Binding-site contacts:
Ligand atom C5 contacts residue CYS114 of chain 3.A at 3.8 Å (hydrophobic).
Ligand atom C2 contacts residue CO1 of chain 3.B at 3.1 Å.
Ligand atom O1 contacts residue HIS117 of chain 3.A at 3.3 Å (h-bond).
Ligand atom O4 contacts residue GLU222 of chain 3.A at 2.7 Å (salt-bridge).
Ligand atom O2 contacts residue GLU215 of chain 3.A at 4.0 Å.
Ligand atom O1 contacts residue GLU215 of chain 3.A at 3.8 Å.
Ligand atom C4 contacts residue ILE76 of chain 3.A at 3.5 Å (hydrophobic).
Ligand atom O2 contacts residue HIS117 of chain 3.A at 3.5 Å (h-bond).
Ligand atom C3 contacts residue MET106 of chain 3.A at 3.9 Å (hydrophobic).
Ligand atom O1 contacts residue HIS199 of chain 3.A at 3.0 Å (h-bond).
Ligand atom C2 contacts residue LYS122 of chain 3.A at 4.1 Å.
Ligand atom C2 contacts residue GLU124 of chain 3.A at 3.8 Å.
Ligand atom O5 contacts residue CO1 of chain 3.B at 3.4 Å.
Ligand atom O3 contacts residue LYS104 of chain 3.A at 3.9 Å.
Ligand atom O3 contacts residue LYS122 of chain 3.A at 3.1 Å (salt-bridge).
Ligand atom O1 contacts residue TYR126 of chain 3.A at 4.0 Å.
Ligand atom C3 contacts residue ILE76 of chain 3.A at 3.8 Å (hydrophobic).
Ligand atom O4 contacts residue LYS122 of chain 3.A at 3.6 Å.
Ligand atom C1 contacts residue MET106 of chain 3.A at 3.9 Å (hydrophobic).
Ligand atom O1 contacts residue PHE201 of chain 3.A at 3.8 Å.
Ligand atom O2 contacts residue HIS119 of chain 3.A at 3.1 Å (h-bond).
Ligand atom C3 contacts residue LYS122 of chain 3.A at 4.1 Å.
Ligand atom O5 contacts residue CYS114 of chain 3.A at 3.4 Å (h-bond).
Ligand atom O2 contacts residue CO1 of chain 3.B at 2.3 Å.
Ligand atom C2 contacts residue HIS117 of chain 3.A at 3.8 Å.
Ligand atom O5 contacts residue HIS117 of chain 3.A at 3.1 Å (h-bond).
Ligand atom C4 contacts residue ARG254 of chain 3.A at 3.9 Å.
Ligand atom O3 contacts residue GLU215 of chain 3.A at 3.3 Å (salt-bridge).
Ligand atom O1 contacts residue CO1 of chain 3.B at 2.3 Å.
Ligand atom C3 contacts residue GLU215 of chain 3.A at 3.9 Å.
Ligand atom O2 contacts residue LYS122 of chain 3.A at 2.9 Å (salt-bridge).
Ligand atom O2 contacts residue GLU124 of chain 3.A at 2.9 Å (salt-bridge).
Ligand atom C1 contacts residue PHE201 of chain 3.A at 3.9 Å (hydrophobic).
Ligand atom C1 contacts residue CO1 of chain 3.B at 3.1 Å.
Ligand atom C4 contacts residue GLU222 of chain 3.A at 3.9 Å.
Ligand atom O1 contacts residue GLU124 of chain 3.A at 2.7 Å (salt-bridge).
Ligand atom C1 contacts residue GLU215 of chain 3.A at 3.0 Å.
Ligand atom C1 contacts residue GLU124 of chain 3.A at 3.3 Å.
Ligand atom C2 contacts residue GLU215 of chain 3.A at 3.8 Å.
Ligand atom O4 contacts residue ARG254 of chain 3.A at 3.6 Å (salt-bridge).

The small molecule below binds the protein below.
Small molecule (SMILES): OC[C@@]1(O)OC[C@H](O)[C@@H]1O

Sequence of chain 3.A:
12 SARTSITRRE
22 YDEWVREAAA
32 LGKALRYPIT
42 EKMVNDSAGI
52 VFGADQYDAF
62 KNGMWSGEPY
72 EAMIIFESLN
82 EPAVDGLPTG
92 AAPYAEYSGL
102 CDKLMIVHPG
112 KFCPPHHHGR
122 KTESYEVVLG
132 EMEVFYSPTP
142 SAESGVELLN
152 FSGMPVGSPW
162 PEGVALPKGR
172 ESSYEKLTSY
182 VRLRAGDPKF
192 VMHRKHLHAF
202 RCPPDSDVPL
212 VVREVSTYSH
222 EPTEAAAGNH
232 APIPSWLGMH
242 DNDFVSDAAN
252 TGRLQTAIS